Sequence of chain 1.J:
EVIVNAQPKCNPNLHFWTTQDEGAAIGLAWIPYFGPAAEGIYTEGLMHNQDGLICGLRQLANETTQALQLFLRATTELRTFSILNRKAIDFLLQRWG

Sequence of chain 1.A:
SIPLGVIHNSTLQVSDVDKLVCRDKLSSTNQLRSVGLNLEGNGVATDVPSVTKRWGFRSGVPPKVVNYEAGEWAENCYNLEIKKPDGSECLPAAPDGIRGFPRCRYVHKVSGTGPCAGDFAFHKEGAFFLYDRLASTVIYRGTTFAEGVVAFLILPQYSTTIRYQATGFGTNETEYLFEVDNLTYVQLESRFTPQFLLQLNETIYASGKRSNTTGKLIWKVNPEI

A small-molecule ligand and the protein it binds are described below.
Small molecule (SMILES): CC(=O)N[C@H]1[C@H](O[C@H]2[C@H](O)[C@@H](NC(C)=O)CO[C@@H]2CO)O[C@H](CO)[C@@H](O[C@@H]2O[C@H](CO[C@H]3O[C@H](CO)[C@@H](O)[C@H](O)[C@@H]3O)[C@@H](O)[C@H](O[C@H]3O[C@H](CO)[C@@H](O)[C@H](O)[C@@H]3O)[C@@H]2O)[C@@H]1O

Binding-site contacts:
Ligand atom O6 contacts residue PHE75 of chain 1.J at 4.2 Å.
Ligand atom C1 contacts residue ASN103 of chain 1.D at 1.4 Å.
Ligand atom O5 contacts residue GLU125 of chain 1.A at 4.4 Å.
Ligand atom C6 contacts residue GLU125 of chain 1.A at 4.5 Å.
Ligand atom C1 contacts residue GLU125 of chain 1.A at 4.3 Å.
Ligand atom O7 contacts residue LEU39 of chain 1.A at 3.8 Å.
Ligand atom C4 contacts residue GLN48 of chain 1.D at 4.4 Å.
Ligand atom C3 contacts residue GLU125 of chain 1.A at 3.9 Å.
Ligand atom C5 contacts residue GLN48 of chain 1.D at 3.8 Å.
Ligand atom N2 contacts residue ASN103 of chain 1.D at 2.6 Å (h-bond).
Ligand atom C5 contacts residue ASN103 of chain 1.D at 3.5 Å.
Ligand atom O3 contacts residue GLU125 of chain 1.A at 3.4 Å (salt-bridge).
Ligand atom O6 contacts residue LEU69 of chain 1.J at 4.3 Å.
Ligand atom C1 contacts residue GLN48 of chain 1.D at 3.4 Å.
Ligand atom O7 contacts residue ASN103 of chain 1.D at 4.0 Å.
Ligand atom O4 contacts residue GLU125 of chain 1.A at 3.6 Å.
Ligand atom C8 contacts residue THR106 of chain 1.D at 4.0 Å.
Ligand atom C3 contacts residue ASN103 of chain 1.D at 3.8 Å.
Ligand atom C6 contacts residue GLN48 of chain 1.D at 3.6 Å.
Ligand atom C8 contacts residue ASN103 of chain 1.D at 3.5 Å.
Ligand atom O5 contacts residue GLN48 of chain 1.D at 2.6 Å (h-bond).
Ligand atom C4 contacts residue GLU125 of chain 1.A at 3.9 Å.
Ligand atom O5 contacts residue ASN103 of chain 1.D at 2.2 Å (h-bond).
Ligand atom C8 contacts residue PRO49 of chain 1.D at 3.7 Å (hydrophobic).
Ligand atom C2 contacts residue ASN103 of chain 1.D at 2.5 Å.
Ligand atom C6 contacts residue PHE75 of chain 1.J at 4.2 Å (hydrophobic).
Ligand atom C5 contacts residue GLU125 of chain 1.A at 3.5 Å.
Ligand atom C7 contacts residue ASN103 of chain 1.D at 3.2 Å.
Ligand atom C8 contacts residue VAL149 of chain 1.A at 4.2 Å (hydrophobic).
Ligand atom O6 contacts residue LYS124 of chain 1.A at 3.8 Å.
Ligand atom O4 contacts residue LYS124 of chain 1.A at 4.0 Å.
Ligand atom C4 contacts residue ASN103 of chain 1.D at 4.2 Å.
Ligand atom C8 contacts residue GLU125 of chain 1.A at 3.7 Å.

Sequence of chain 1.D:
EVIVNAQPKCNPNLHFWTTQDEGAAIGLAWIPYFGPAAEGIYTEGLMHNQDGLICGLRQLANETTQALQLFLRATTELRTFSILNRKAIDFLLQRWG